A small-molecule ligand and the protein it binds are described below.
Small molecule (SMILES): NCC(=O)O

Sequence of chain 4.B:
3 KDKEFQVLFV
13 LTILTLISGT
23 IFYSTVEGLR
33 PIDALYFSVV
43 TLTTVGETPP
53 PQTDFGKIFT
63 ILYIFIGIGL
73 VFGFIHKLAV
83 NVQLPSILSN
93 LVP

Binding-site contacts:
Ligand atom C contacts residue PRO52 of chain 4.B at 3.7 Å (hydrophobic).
Ligand atom CA contacts residue PHE39 of chain 4.B at 4.4 Å (hydrophobic).
Ligand atom N contacts residue PRO52 of chain 4.B at 3.7 Å.
Ligand atom C contacts residue PRO51 of chain 4.B at 4.2 Å (hydrophobic).
Ligand atom O contacts residue PRO51 of chain 4.B at 4.3 Å.
Ligand atom O contacts residue GLU29 of chain 4.B at 4.3 Å.
Ligand atom O contacts residue PRO53 of chain 4.B at 4.2 Å.
Ligand atom CA contacts residue PRO52 of chain 4.B at 3.8 Å (hydrophobic).
Ligand atom CA contacts residue PRO51 of chain 4.B at 3.5 Å (hydrophobic).
Ligand atom N contacts residue PRO53 of chain 4.B at 3.7 Å.
Ligand atom N contacts residue PHE39 of chain 4.B at 3.7 Å.
Ligand atom O contacts residue PRO52 of chain 4.B at 2.8 Å (h-bond).
Ligand atom O contacts residue GLN54 of chain 4.B at 4.1 Å.
Ligand atom N contacts residue PRO51 of chain 4.B at 3.7 Å.
Ligand atom N contacts residue GLU29 of chain 4.B at 4.0 Å.
Ligand atom N contacts residue LEU31 of chain 4.B at 4.4 Å.